Sequence of chain 1.A:
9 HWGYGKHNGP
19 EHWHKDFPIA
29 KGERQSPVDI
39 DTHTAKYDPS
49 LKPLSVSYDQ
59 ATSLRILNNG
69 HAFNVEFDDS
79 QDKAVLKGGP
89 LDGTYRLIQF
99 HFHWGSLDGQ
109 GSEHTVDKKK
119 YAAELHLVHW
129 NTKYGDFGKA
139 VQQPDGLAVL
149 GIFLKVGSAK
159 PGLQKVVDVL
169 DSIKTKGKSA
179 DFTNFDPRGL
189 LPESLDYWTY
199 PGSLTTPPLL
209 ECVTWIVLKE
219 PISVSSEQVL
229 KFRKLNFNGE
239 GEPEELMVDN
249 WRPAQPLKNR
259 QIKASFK

Binding-site contacts:
Ligand atom C5 contacts residue ALA59 of chain 1.A at 4.4 Å (hydrophobic).
Ligand atom O6 contacts residue ASN182 of chain 1.A at 3.3 Å (h-bond).
Ligand atom O4 contacts residue ARG186 of chain 1.A at 4.0 Å.
Ligand atom O6 contacts residue PHE183 of chain 1.A at 4.3 Å.
Ligand atom C6 contacts residue PHE183 of chain 1.A at 3.8 Å (hydrophobic).
Ligand atom O4 contacts residue ASP184 of chain 1.A at 3.2 Å (salt-bridge).
Ligand atom O1 contacts residue ASP57 of chain 1.A at 3.9 Å.
Ligand atom O5 contacts residue ALA59 of chain 1.A at 3.4 Å (h-bond).
Ligand atom C3 contacts residue ASP57 of chain 1.A at 3.5 Å.
Ligand atom C3 contacts residue ARG186 of chain 1.A at 4.1 Å.
Ligand atom C4 contacts residue ASP184 of chain 1.A at 4.3 Å.
Ligand atom O2 contacts residue ASP57 of chain 1.A at 2.4 Å (salt-bridge).
Ligand atom C6 contacts residue ASN182 of chain 1.A at 3.4 Å.
Ligand atom C2 contacts residue ASP57 of chain 1.A at 3.2 Å.
Ligand atom O2 contacts residue GLN58 of chain 1.A at 3.5 Å (h-bond).
Ligand atom C6 contacts residue ASP184 of chain 1.A at 3.9 Å.
Ligand atom C5 contacts residue ASP184 of chain 1.A at 4.1 Å.
Ligand atom C1 contacts residue ASP57 of chain 1.A at 3.4 Å.
Ligand atom O3 contacts residue ARG186 of chain 1.A at 4.0 Å.
Ligand atom O1 contacts residue GLN58 of chain 1.A at 3.6 Å.
Ligand atom C1 contacts residue ALA59 of chain 1.A at 3.2 Å (hydrophobic).
Ligand atom O1 contacts residue ALA59 of chain 1.A at 2.9 Å (h-bond).
Ligand atom C1 contacts residue GLN58 of chain 1.A at 4.2 Å.
Ligand atom O3 contacts residue ASP57 of chain 1.A at 4.1 Å.

The small molecule below binds the protein below.
Small molecule (SMILES): OC[C@H]1O[C@@H](O)[C@H](O)[C@@H](O)[C@@H]1O